The protein below binds the small molecule below.
Small molecule (SMILES): CC(=O)N[C@@H]1[C@@H](O)[C@H](O)[C@@H](CO)O[C@H]1O

Binding-site contacts:
Ligand atom N2 contacts residue ASN304 of chain 1.A at 3.3 Å (h-bond).
Ligand atom C2 contacts residue ASN304 of chain 1.A at 2.5 Å.
Ligand atom C6 contacts residue VAL298 of chain 1.A at 4.2 Å (hydrophobic).
Ligand atom C4 contacts residue ASN304 of chain 1.A at 4.2 Å.
Ligand atom O3 contacts residue ASN304 of chain 1.A at 3.4 Å (h-bond).
Ligand atom O5 contacts residue VAL298 of chain 1.A at 4.1 Å.
Ligand atom O6 contacts residue VAL298 of chain 1.A at 4.4 Å.
Ligand atom C5 contacts residue ASN304 of chain 1.A at 3.6 Å.
Ligand atom C3 contacts residue ASN304 of chain 1.A at 3.7 Å.
Ligand atom C7 contacts residue ASN304 of chain 1.A at 4.3 Å.
Ligand atom C1 contacts residue ASN304 of chain 1.A at 1.4 Å.
Ligand atom O5 contacts residue ASN304 of chain 1.A at 2.4 Å (h-bond).
Ligand atom O3 contacts residue VAL298 of chain 1.A at 4.5 Å.

Sequence of chain 1.A:
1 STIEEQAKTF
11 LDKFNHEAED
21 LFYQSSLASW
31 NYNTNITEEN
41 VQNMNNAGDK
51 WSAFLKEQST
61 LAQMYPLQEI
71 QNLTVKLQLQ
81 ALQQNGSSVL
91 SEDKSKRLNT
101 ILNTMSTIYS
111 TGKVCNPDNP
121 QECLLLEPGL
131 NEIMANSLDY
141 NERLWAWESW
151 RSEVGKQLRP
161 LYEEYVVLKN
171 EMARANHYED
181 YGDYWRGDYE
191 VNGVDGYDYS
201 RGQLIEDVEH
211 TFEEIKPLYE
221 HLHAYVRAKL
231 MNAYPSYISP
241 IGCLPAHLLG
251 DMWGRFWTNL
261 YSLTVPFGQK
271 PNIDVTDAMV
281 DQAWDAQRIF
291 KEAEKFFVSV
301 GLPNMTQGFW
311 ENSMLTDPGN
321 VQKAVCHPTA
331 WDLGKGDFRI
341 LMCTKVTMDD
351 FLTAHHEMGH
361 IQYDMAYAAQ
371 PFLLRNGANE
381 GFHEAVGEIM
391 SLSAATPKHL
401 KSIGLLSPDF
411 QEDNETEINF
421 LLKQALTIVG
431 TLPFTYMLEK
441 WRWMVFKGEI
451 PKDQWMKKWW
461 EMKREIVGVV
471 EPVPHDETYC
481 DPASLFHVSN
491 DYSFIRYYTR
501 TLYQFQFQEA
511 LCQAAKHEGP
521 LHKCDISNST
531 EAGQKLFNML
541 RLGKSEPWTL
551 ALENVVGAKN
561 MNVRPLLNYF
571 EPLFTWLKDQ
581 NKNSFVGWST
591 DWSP